This small molecule binds to this protein.
Small molecule (SMILES): CC(=O)N[C@@H]1[C@@H](O)[C@H](O)[C@@H](CO)O[C@H]1O

Binding-site contacts:
Ligand atom O7 contacts residue ASN82 of chain 1.A at 4.1 Å.
Ligand atom C1 contacts residue SER84 of chain 1.A at 3.6 Å.
Ligand atom N2 contacts residue TYR80 of chain 1.A at 3.9 Å.
Ligand atom C7 contacts residue TYR80 of chain 1.A at 3.8 Å (hydrophobic).
Ligand atom O6 contacts residue HIS61 of chain 1.A at 4.0 Å.
Ligand atom O6 contacts residue SER60 of chain 1.A at 3.0 Å (h-bond).
Ligand atom C8 contacts residue ASP106 of chain 1.A at 3.6 Å.
Ligand atom O5 contacts residue SER60 of chain 1.A at 3.9 Å.
Ligand atom O5 contacts residue ASN82 of chain 1.A at 2.4 Å (h-bond).
Ligand atom C8 contacts residue VAL128 of chain 1.A at 4.2 Å (hydrophobic).
Ligand atom C1 contacts residue ASP106 of chain 1.A at 3.4 Å.
Ligand atom C5 contacts residue SER84 of chain 1.A at 4.1 Å.
Ligand atom C2 contacts residue ASN82 of chain 1.A at 2.4 Å.
Ligand atom C3 contacts residue ASP106 of chain 1.A at 4.0 Å.
Ligand atom C7 contacts residue ASP106 of chain 1.A at 3.6 Å.
Ligand atom C8 contacts residue TYR80 of chain 1.A at 4.3 Å (hydrophobic).
Ligand atom C7 contacts residue ASN82 of chain 1.A at 3.7 Å.
Ligand atom O7 contacts residue TYR80 of chain 1.A at 3.3 Å (h-bond).
Ligand atom N2 contacts residue ASP106 of chain 1.A at 2.6 Å (salt-bridge).
Ligand atom C4 contacts residue ASN82 of chain 1.A at 4.2 Å.
Ligand atom O5 contacts residue TYR80 of chain 1.A at 4.5 Å.
Ligand atom N2 contacts residue ASN82 of chain 1.A at 2.9 Å (h-bond).
Ligand atom C2 contacts residue ASP106 of chain 1.A at 3.5 Å.
Ligand atom C6 contacts residue HIS61 of chain 1.A at 4.1 Å.
Ligand atom C1 contacts residue TYR80 of chain 1.A at 3.9 Å (hydrophobic).
Ligand atom C2 contacts residue TYR80 of chain 1.A at 3.7 Å (hydrophobic).
Ligand atom C6 contacts residue SER60 of chain 1.A at 4.2 Å.
Ligand atom C3 contacts residue ASN82 of chain 1.A at 3.8 Å.
Ligand atom C5 contacts residue ASN82 of chain 1.A at 3.7 Å.
Ligand atom O5 contacts residue SER84 of chain 1.A at 3.7 Å.
Ligand atom C1 contacts residue ASN82 of chain 1.A at 1.4 Å.

Sequence of chain 1.A:
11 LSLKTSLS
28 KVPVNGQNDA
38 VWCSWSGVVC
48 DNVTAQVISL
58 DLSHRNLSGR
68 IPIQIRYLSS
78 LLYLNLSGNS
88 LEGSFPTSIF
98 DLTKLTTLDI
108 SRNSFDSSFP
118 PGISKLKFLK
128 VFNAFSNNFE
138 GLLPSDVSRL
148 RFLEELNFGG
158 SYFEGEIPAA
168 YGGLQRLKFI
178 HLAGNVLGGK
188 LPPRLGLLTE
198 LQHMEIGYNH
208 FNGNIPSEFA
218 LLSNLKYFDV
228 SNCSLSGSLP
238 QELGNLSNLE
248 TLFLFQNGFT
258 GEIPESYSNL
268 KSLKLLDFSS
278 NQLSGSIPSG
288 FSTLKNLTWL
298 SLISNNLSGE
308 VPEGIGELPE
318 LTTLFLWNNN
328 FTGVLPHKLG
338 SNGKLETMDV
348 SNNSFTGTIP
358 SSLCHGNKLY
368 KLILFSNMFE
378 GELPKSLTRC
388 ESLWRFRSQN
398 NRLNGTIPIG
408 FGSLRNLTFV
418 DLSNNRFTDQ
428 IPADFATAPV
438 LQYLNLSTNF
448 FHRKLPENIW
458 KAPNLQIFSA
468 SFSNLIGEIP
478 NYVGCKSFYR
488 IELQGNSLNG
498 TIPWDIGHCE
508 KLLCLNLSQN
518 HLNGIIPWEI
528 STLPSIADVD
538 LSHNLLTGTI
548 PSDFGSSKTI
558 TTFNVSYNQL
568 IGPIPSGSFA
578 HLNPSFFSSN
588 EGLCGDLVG